Binding-site contacts:
Ligand atom N contacts residue TYR7 of chain 1.A at 3.0 Å.
Ligand atom CB contacts residue ASP77 of chain 1.A at 3.2 Å.
Ligand atom CG2 contacts residue GLY99 of chain 1.E at 3.0 Å.
Ligand atom N contacts residue LEU98 of chain 1.E at 3.0 Å (h-bond).
Ligand atom C contacts residue LYS66 of chain 1.A at 3.5 Å.
Ligand atom CB contacts residue ASP77 of chain 1.A at 3.4 Å.
Ligand atom C contacts residue LEU98 of chain 1.E at 3.2 Å (hydrophobic).
Ligand atom CG2 contacts residue ASP77 of chain 1.A at 3.1 Å.
Ligand atom O contacts residue THR143 of chain 1.A at 2.6 Å (h-bond).
Ligand atom CA contacts residue LEU98 of chain 1.E at 3.1 Å (hydrophobic).
Ligand atom O contacts residue VAL152 of chain 1.A at 3.1 Å.
Ligand atom CA contacts residue GLY99 of chain 1.E at 3.5 Å.
Ligand atom CA contacts residue ASP77 of chain 1.A at 3.4 Å.
Ligand atom N contacts residue LEU98 of chain 1.E at 3.1 Å (h-bond).
Ligand atom C contacts residue LYS146 of chain 1.A at 3.2 Å.
Ligand atom C contacts residue LYS146 of chain 1.A at 3.4 Å.
Ligand atom N contacts residue GLN30 of chain 1.D at 2.7 Å (h-bond).
Ligand atom OXT contacts residue LYS146 of chain 1.A at 3.0 Å (salt-bridge).
Ligand atom CA contacts residue TYR99 of chain 1.A at 3.4 Å (hydrophobic).
Ligand atom O contacts residue TRP147 of chain 1.A at 2.7 Å (h-bond).
Ligand atom OG1 contacts residue LYS146 of chain 1.A at 2.5 Å (salt-bridge).
Ligand atom N contacts residue TYR99 of chain 1.A at 2.8 Å (h-bond).
Ligand atom O contacts residue ARG97 of chain 1.A at 3.4 Å (salt-bridge).
Ligand atom CA contacts residue LEU156 of chain 1.A at 3.5 Å (hydrophobic).
Ligand atom C contacts residue ASP77 of chain 1.A at 3.4 Å.
Ligand atom CG1 contacts residue THR143 of chain 1.A at 2.8 Å.
Ligand atom CA contacts residue GLN30 of chain 1.D at 3.2 Å.
Ligand atom CG2 contacts residue TYR116 of chain 1.A at 3.3 Å (hydrophobic).
Ligand atom CA contacts residue GLN155 of chain 1.A at 3.3 Å.
Ligand atom O contacts residue LYS66 of chain 1.A at 2.6 Å (salt-bridge).
Ligand atom O contacts residue LEU98 of chain 1.E at 3.0 Å.
Ligand atom N contacts residue GLN155 of chain 1.A at 3.0 Å (h-bond).
Ligand atom O contacts residue LEU156 of chain 1.A at 3.3 Å.
Ligand atom N contacts residue ASP77 of chain 1.A at 2.7 Å (salt-bridge).
Ligand atom CG1 contacts residue TYR123 of chain 1.A at 3.3 Å (hydrophobic).
Ligand atom N contacts residue LYS146 of chain 1.A at 3.4 Å (salt-bridge).
Ligand atom O contacts residue LYS146 of chain 1.A at 3.2 Å (salt-bridge).
Ligand atom N contacts residue TYR159 of chain 1.A at 3.4 Å (h-bond).
Ligand atom O contacts residue LEU98 of chain 1.E at 3.0 Å (h-bond).
Ligand atom CB contacts residue GLY99 of chain 1.E at 3.2 Å.

Sequence of chain 1.E:
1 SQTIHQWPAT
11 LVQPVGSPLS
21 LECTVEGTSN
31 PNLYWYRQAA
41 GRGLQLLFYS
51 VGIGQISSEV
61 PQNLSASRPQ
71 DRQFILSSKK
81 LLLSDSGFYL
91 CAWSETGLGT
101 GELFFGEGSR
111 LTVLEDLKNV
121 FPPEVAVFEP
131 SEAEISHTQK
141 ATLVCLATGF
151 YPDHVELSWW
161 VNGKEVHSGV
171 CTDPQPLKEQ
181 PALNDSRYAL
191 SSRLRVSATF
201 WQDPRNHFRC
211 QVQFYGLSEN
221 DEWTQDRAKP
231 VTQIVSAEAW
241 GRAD

This protein binds this small molecule.
Small molecule (SMILES): CC[C@H](C)[C@H](NC(=O)CNC(=O)[C@H](C)NC(=O)[C@H](C)N)C(=O)NCC(=O)N[C@H](C(=O)N[C@@H](CC(C)C)C(=O)N[C@H](C(=O)N[C@H](C(=O)O)C(C)C)[C@@H](C)O)[C@@H](C)CC

Sequence of chain 1.A:
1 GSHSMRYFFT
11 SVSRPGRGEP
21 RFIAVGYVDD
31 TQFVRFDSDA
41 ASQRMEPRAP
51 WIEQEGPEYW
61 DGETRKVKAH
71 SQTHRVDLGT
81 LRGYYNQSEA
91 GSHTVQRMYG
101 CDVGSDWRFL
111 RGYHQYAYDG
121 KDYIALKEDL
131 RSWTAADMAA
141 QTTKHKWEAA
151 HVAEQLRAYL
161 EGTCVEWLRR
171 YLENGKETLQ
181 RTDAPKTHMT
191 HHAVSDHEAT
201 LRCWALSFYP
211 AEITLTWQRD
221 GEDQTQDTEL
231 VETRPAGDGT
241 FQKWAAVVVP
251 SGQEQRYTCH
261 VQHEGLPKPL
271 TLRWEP

Sequence of chain 1.D:
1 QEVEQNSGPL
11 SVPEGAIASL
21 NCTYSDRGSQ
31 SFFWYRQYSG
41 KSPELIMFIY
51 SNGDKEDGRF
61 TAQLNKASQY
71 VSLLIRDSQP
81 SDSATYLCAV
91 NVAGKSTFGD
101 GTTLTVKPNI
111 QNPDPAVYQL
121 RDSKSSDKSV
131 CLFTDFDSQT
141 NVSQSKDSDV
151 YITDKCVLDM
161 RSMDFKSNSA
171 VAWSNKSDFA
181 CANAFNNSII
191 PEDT